Binding-site contacts:
Ligand atom C2 contacts residue ASN246 of chain 1.E at 2.4 Å.
Ligand atom C6 contacts residue THR248 of chain 1.E at 3.8 Å.
Ligand atom C4 contacts residue ASN246 of chain 1.E at 4.2 Å.
Ligand atom O6 contacts residue THR248 of chain 1.E at 3.3 Å (h-bond).
Ligand atom C1 contacts residue ASN246 of chain 1.E at 1.4 Å.
Ligand atom O5 contacts residue ASN246 of chain 1.E at 2.4 Å (h-bond).
Ligand atom C5 contacts residue ASN246 of chain 1.E at 3.7 Å.
Ligand atom C5 contacts residue THR248 of chain 1.E at 3.8 Å.
Ligand atom O6 contacts residue ASN249 of chain 1.E at 3.4 Å.
Ligand atom O7 contacts residue ASN246 of chain 1.E at 3.7 Å.
Ligand atom N2 contacts residue ASN246 of chain 1.E at 2.9 Å (h-bond).
Ligand atom C7 contacts residue ASN246 of chain 1.E at 3.5 Å.
Ligand atom O5 contacts residue ASN249 of chain 1.E at 3.6 Å.
Ligand atom C1 contacts residue ASN249 of chain 1.E at 4.3 Å.
Ligand atom O5 contacts residue THR248 of chain 1.E at 4.1 Å.
Ligand atom C3 contacts residue ASN246 of chain 1.E at 3.8 Å.
Ligand atom C1 contacts residue THR248 of chain 1.E at 4.2 Å.

Sequence of chain 1.E:
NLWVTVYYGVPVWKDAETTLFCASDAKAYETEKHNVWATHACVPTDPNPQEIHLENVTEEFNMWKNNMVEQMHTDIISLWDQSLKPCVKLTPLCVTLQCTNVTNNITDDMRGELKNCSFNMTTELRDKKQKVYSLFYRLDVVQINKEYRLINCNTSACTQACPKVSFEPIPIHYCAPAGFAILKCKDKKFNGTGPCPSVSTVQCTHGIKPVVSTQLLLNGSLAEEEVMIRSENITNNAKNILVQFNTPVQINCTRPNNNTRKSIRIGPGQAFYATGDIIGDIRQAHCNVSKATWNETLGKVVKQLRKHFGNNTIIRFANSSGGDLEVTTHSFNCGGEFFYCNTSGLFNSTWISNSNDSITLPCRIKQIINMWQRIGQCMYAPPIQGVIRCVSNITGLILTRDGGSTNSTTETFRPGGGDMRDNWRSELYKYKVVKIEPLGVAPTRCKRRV

A protein and the small-molecule ligand that binds it are described below.
Small molecule (SMILES): CC(=O)N[C@@H]1[C@@H](O)[C@H](O)[C@@H](CO)O[C@H]1O